A protein and the small-molecule ligand that binds it are described below.
Small molecule (SMILES): O=c1ccn([C@@H]2O[C@H](CO[P](=O)(O)O[C@H]3[C@@H](O)[C@H](n4ccc(=O)[nH]c4=O)O[C@@H]3CO[P](=O)(O)O[C@H]3[C@@H](O)[C@H](n4ccc(=O)[nH]c4=O)O[C@@H]3CO[P](=O)(O)O[C@H]3[C@@H](O)[C@H](n4ccc(=O)[nH]c4=O)O[C@@H]3COP(=O)=O)[C@@H](O)[C@H]2O)c(=O)[nH]1

Sequence of chain 32.A:
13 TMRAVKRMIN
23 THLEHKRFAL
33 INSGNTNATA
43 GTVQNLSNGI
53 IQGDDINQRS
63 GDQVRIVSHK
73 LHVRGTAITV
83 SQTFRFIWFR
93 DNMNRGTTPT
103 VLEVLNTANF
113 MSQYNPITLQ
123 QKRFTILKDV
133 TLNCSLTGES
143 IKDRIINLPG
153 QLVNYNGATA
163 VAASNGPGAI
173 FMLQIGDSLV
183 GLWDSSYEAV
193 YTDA

Binding-site contacts:
Ligand atom OP2 contacts residue ARG15 of chain 32.A at 2.5 Å.
Ligand atom C2 contacts residue A3 of chain 32.B at 3.5 Å.
Ligand atom O4 contacts residue A3 of chain 32.B at 2.8 Å (h-bond).
Ligand atom OP2 contacts residue ALA16 of chain 32.A at 4.1 Å.
Ligand atom N3 contacts residue A1 of chain 32.B at 2.7 Å (h-bond).
Ligand atom C5' contacts residue ARG15 of chain 32.A at 2.5 Å.
Ligand atom OP1 contacts residue MET14 of chain 32.A at 3.8 Å.
Ligand atom C4 contacts residue A3 of chain 32.B at 3.6 Å.
Ligand atom O2 contacts residue A3 of chain 32.B at 3.2 Å.
Ligand atom C1' contacts residue ARG19 of chain 32.A at 4.3 Å.
Ligand atom O3' contacts residue ARG19 of chain 32.A at 3.6 Å (salt-bridge).
Ligand atom O5' contacts residue ARG15 of chain 32.A at 3.6 Å.
Ligand atom C3' contacts residue ARG19 of chain 32.A at 3.4 Å.
Ligand atom C6 contacts residue ARG19 of chain 32.A at 2.7 Å.
Ligand atom C2 contacts residue A2 of chain 32.B at 3.9 Å.
Ligand atom O5' contacts residue ARG19 of chain 32.A at 2.1 Å (salt-bridge).
Ligand atom C2' contacts residue ARG19 of chain 32.A at 3.6 Å.
Ligand atom C4' contacts residue ARG19 of chain 32.A at 3.7 Å.
Ligand atom C4' contacts residue ARG15 of chain 32.A at 3.3 Å.
Ligand atom C5' contacts residue ARG19 of chain 32.A at 3.2 Å.
Ligand atom N1 contacts residue ARG19 of chain 32.A at 3.9 Å.
Ligand atom N3 contacts residue A2 of chain 32.B at 3.7 Å.
Ligand atom C5 contacts residue ARG19 of chain 32.A at 2.9 Å.
Ligand atom C4 contacts residue A1 of chain 32.B at 3.4 Å.
Ligand atom O3' contacts residue ARG15 of chain 32.A at 3.1 Å (salt-bridge).
Ligand atom P contacts residue ARG19 of chain 32.A at 2.8 Å.
Ligand atom O2 contacts residue A1 of chain 32.B at 2.7 Å (h-bond).
Ligand atom O2 contacts residue A2 of chain 32.B at 3.7 Å.
Ligand atom N3 contacts residue A3 of chain 32.B at 2.8 Å (h-bond).
Ligand atom OP1 contacts residue ARG15 of chain 32.A at 2.5 Å.
Ligand atom P contacts residue ARG15 of chain 32.A at 3.1 Å.
Ligand atom OP2 contacts residue ARG19 of chain 32.A at 2.1 Å (salt-bridge).
Ligand atom C2 contacts residue A1 of chain 32.B at 3.1 Å.
Ligand atom O4' contacts residue ARG19 of chain 32.A at 3.9 Å.
Ligand atom C4 contacts residue ARG19 of chain 32.A at 3.9 Å.
Ligand atom O4 contacts residue A1 of chain 32.B at 3.0 Å (h-bond).
Ligand atom N1 contacts residue A3 of chain 32.B at 4.3 Å.
Ligand atom OP1 contacts residue ARG19 of chain 32.A at 4.1 Å.
Ligand atom C3' contacts residue ARG15 of chain 32.A at 3.8 Å.
Ligand atom OP1 contacts residue LYS18 of chain 32.A at 3.7 Å.